Binding-site contacts:
Ligand atom C23 contacts residue PRO63 of chain 1.B at 3.6 Å (hydrophobic).
Ligand atom C3 contacts residue GLU32 of chain 1.B at 3.5 Å.
Ligand atom C25 contacts residue MET33 of chain 1.B at 3.7 Å (hydrophobic).
Ligand atom C1 contacts residue NDP1 of chain 1.E at 3.3 Å.
Ligand atom C3 contacts residue ALA11 of chain 1.B at 3.6 Å (hydrophobic).
Ligand atom C2 contacts residue SER61 of chain 1.B at 2.7 Å.
Ligand atom N9 contacts residue ILE9 of chain 1.B at 2.9 Å (h-bond).
Ligand atom C6 contacts residue NDP1 of chain 1.E at 3.5 Å.
Ligand atom N2 contacts residue PHE36 of chain 1.B at 3.4 Å.
Ligand atom C24 contacts residue PRO63 of chain 1.B at 3.5 Å (hydrophobic).
Ligand atom N2 contacts residue VAL10 of chain 1.B at 3.3 Å.
Ligand atom C8 contacts residue GLU32 of chain 1.B at 3.5 Å.
Ligand atom N9 contacts residue PHE36 of chain 1.B at 3.3 Å.
Ligand atom C10 contacts residue NDP1 of chain 1.E at 3.8 Å.
Ligand atom C5 contacts residue PHE36 of chain 1.B at 3.7 Å (hydrophobic).
Ligand atom N2 contacts residue ILE9 of chain 1.B at 3.5 Å (h-bond).
Ligand atom N2 contacts residue NDP1 of chain 1.E at 3.5 Å (h-bond).
Ligand atom C13 contacts residue ILE121 of chain 1.B at 3.4 Å (hydrophobic).
Ligand atom C1 contacts residue PHE36 of chain 1.B at 3.3 Å (hydrophobic).
Ligand atom C2 contacts residue NDP1 of chain 1.E at 2.8 Å.
Ligand atom N7 contacts residue ALA11 of chain 1.B at 3.5 Å (h-bond).
Ligand atom N9 contacts residue TYR127 of chain 1.B at 3.4 Å (h-bond).
Ligand atom C13 contacts residue THR58 of chain 1.B at 3.6 Å.
Ligand atom N7 contacts residue GLU32 of chain 1.B at 2.8 Å (salt-bridge).
Ligand atom C3 contacts residue PHE36 of chain 1.B at 3.8 Å (hydrophobic).
Ligand atom C5 contacts residue GLU32 of chain 1.B at 3.5 Å.
Ligand atom C25 contacts residue PRO63 of chain 1.B at 3.8 Å (hydrophobic).
Ligand atom C6 contacts residue PHE36 of chain 1.B at 3.5 Å (hydrophobic).
Ligand atom C8 contacts residue MET33 of chain 1.B at 3.6 Å (hydrophobic).
Ligand atom N7 contacts residue VAL10 of chain 1.B at 3.3 Å.
Ligand atom C1 contacts residue ILE9 of chain 1.B at 3.6 Å (hydrophobic).
Ligand atom O17 contacts residue SER61 of chain 1.B at 2.4 Å (h-bond).
Ligand atom N4 contacts residue PHE36 of chain 1.B at 3.7 Å.
Ligand atom N4 contacts residue GLU32 of chain 1.B at 2.7 Å (salt-bridge).
Ligand atom N9 contacts residue ILE121 of chain 1.B at 3.3 Å (h-bond).
Ligand atom C3 contacts residue VAL10 of chain 1.B at 3.7 Å (hydrophobic).
Ligand atom C16 contacts residue SER61 of chain 1.B at 3.2 Å.
Ligand atom N7 contacts residue THR140 of chain 1.B at 3.5 Å (h-bond).
Ligand atom N9 contacts residue NDP1 of chain 1.E at 3.7 Å.
Ligand atom C15 contacts residue SER61 of chain 1.B at 3.7 Å.

A protein and the small-molecule ligand that binds it are described below.
Small molecule (SMILES): COc1cc(-c2ccccc2)cc([C@@H](C)C#Cc2c(C)nc(N)nc2N)c1

Sequence of chain 1.B:
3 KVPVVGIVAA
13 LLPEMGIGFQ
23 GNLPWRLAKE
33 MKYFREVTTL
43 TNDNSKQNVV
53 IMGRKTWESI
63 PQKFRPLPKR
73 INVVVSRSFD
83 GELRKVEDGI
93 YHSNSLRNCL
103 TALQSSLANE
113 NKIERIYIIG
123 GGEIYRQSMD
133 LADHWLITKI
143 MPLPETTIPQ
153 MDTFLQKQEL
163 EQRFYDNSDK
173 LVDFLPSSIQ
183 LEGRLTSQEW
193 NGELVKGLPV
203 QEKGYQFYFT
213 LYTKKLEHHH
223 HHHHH